Sequence of chain 1.A:
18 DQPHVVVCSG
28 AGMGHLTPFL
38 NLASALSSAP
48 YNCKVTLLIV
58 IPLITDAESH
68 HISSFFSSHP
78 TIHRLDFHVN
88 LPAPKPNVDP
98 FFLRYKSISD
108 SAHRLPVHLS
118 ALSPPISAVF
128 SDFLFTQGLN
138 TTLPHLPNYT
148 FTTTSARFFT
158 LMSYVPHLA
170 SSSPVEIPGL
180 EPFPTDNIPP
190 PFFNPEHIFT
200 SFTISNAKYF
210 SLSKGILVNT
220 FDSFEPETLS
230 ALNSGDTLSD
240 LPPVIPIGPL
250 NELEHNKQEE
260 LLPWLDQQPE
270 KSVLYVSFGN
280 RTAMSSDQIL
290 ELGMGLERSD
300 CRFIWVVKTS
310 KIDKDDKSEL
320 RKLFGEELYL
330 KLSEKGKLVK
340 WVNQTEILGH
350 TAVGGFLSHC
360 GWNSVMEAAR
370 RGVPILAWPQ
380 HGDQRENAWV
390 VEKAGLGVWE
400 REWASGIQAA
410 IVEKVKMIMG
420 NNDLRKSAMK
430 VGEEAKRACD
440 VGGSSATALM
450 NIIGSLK

Binding-site contacts:
Ligand atom C6' contacts residue THR150 of chain 1.A at 3.4 Å.
Ligand atom O4 contacts residue TRP340 of chain 1.A at 3.4 Å.
Ligand atom O5C contacts residue ASN362 of chain 1.A at 3.2 Å.
Ligand atom O2B contacts residue HIS358 of chain 1.A at 2.9 Å (h-bond).
Ligand atom O1A contacts residue TRP361 of chain 1.A at 3.4 Å (h-bond).
Ligand atom C5 contacts residue TRP340 of chain 1.A at 3.5 Å (hydrophobic).
Ligand atom O4C contacts residue MET30 of chain 1.A at 3.6 Å.
Ligand atom O3C contacts residue GLU366 of chain 1.A at 2.6 Å (salt-bridge).
Ligand atom N3 contacts residue VAL341 of chain 1.A at 2.8 Å (h-bond).
Ligand atom O2C contacts residue GLU366 of chain 1.A at 2.6 Å (salt-bridge).
Ligand atom O6' contacts residue HIS32 of chain 1.A at 3.2 Å.
Ligand atom O2A contacts residue HIS358 of chain 1.A at 3.2 Å.
Ligand atom C4' contacts residue ASP382 of chain 1.A at 3.5 Å.
Ligand atom O3' contacts residue GLN383 of chain 1.A at 3.0 Å (h-bond).
Ligand atom O5' contacts residue HIS32 of chain 1.A at 3.6 Å.
Ligand atom O2A contacts residue SER363 of chain 1.A at 2.9 Å (h-bond).
Ligand atom O4 contacts residue VAL341 of chain 1.A at 3.5 Å (h-bond).
Ligand atom O4' contacts residue TRP361 of chain 1.A at 2.9 Å (h-bond).
Ligand atom O2C contacts residue GLN343 of chain 1.A at 3.2 Å.
Ligand atom O2 contacts residue GLN343 of chain 1.A at 3.3 Å (h-bond).
Ligand atom O3C contacts residue THR34 of chain 1.A at 2.9 Å (h-bond).
Ligand atom O1A contacts residue ASN362 of chain 1.A at 3.0 Å (h-bond).
Ligand atom C2C contacts residue GLN343 of chain 1.A at 3.5 Å.
Ligand atom O4' contacts residue ASP382 of chain 1.A at 2.7 Å (salt-bridge).
Ligand atom C4 contacts residue TRP340 of chain 1.A at 3.5 Å (hydrophobic).
Ligand atom C3C contacts residue GLU366 of chain 1.A at 3.3 Å.
Ligand atom C2C contacts residue GLU366 of chain 1.A at 3.3 Å.
Ligand atom O4' contacts residue GLY360 of chain 1.A at 3.5 Å.
Ligand atom O6' contacts residue THR150 of chain 1.A at 2.7 Å (h-bond).
Ligand atom O3A contacts residue GLY31 of chain 1.A at 3.3 Å.
Ligand atom C2 contacts residue GLN343 of chain 1.A at 3.5 Å.
Ligand atom C2 contacts residue VAL341 of chain 1.A at 3.5 Å (hydrophobic).
Ligand atom C2 contacts residue TRP340 of chain 1.A at 3.5 Å (hydrophobic).
Ligand atom O3' contacts residue ASP382 of chain 1.A at 2.5 Å (salt-bridge).
Ligand atom C3' contacts residue ASP382 of chain 1.A at 3.5 Å.
Ligand atom O1B contacts residue GLY31 of chain 1.A at 3.3 Å (h-bond).
Ligand atom N3 contacts residue TRP340 of chain 1.A at 3.3 Å.
Ligand atom O2' contacts residue GLN383 of chain 1.A at 3.6 Å (h-bond).
Ligand atom O2 contacts residue VAL341 of chain 1.A at 3.4 Å (h-bond).
Ligand atom O1A contacts residue GLY360 of chain 1.A at 3.4 Å.

The protein below binds the small molecule below.
Small molecule (SMILES): O=c1ccn([C@@H]2O[C@H](CO[P](=O)(O)O[P](=O)(O)O[C@H]3O[C@H](CO)[C@@H](O)[C@H](O)[C@H]3O)[C@@H](O)[C@H]2O)c(=O)[nH]1